A small-molecule ligand and the protein it binds are described below.
Small molecule (SMILES): N[C@@H](Cc1c[nH]c2ccccc12)C(=O)O

Sequence of chain 1.B:
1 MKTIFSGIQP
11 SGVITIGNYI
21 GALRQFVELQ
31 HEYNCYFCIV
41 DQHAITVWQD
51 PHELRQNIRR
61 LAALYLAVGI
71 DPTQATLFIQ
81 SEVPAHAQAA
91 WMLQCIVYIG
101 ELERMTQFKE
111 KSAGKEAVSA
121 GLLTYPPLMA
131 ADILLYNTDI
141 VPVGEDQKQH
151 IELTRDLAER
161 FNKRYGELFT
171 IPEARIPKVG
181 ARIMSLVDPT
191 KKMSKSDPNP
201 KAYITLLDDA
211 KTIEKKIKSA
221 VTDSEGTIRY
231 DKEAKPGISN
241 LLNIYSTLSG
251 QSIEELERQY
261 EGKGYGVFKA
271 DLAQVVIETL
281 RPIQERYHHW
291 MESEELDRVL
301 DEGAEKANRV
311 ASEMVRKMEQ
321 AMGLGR

Binding-site contacts:
Ligand atom CH2 contacts residue PHE5 of chain 1.B at 3.7 Å (hydrophobic).
Ligand atom CE2 contacts residue GLY7 of chain 1.B at 3.5 Å.
Ligand atom C contacts residue GLN147 of chain 1.B at 4.1 Å.
Ligand atom CE3 contacts residue GLY7 of chain 1.B at 4.2 Å.
Ligand atom CD1 contacts residue HIS43 of chain 1.B at 3.4 Å.
Ligand atom CD1 contacts residue ASP132 of chain 1.B at 3.6 Å.
Ligand atom CB contacts residue GLN147 of chain 1.B at 4.0 Å.
Ligand atom CE2 contacts residue ASP132 of chain 1.B at 4.3 Å.
Ligand atom O contacts residue GLN9 of chain 1.B at 3.3 Å.
Ligand atom CZ3 contacts residue VAL141 of chain 1.B at 3.9 Å (hydrophobic).
Ligand atom CH2 contacts residue GLY7 of chain 1.B at 3.1 Å.
Ligand atom CZ3 contacts residue GLY7 of chain 1.B at 3.9 Å.
Ligand atom CZ2 contacts residue GLY7 of chain 1.B at 3.2 Å.
Ligand atom NE1 contacts residue HIS43 of chain 1.B at 4.0 Å.
Ligand atom CD1 contacts residue VAL40 of chain 1.B at 3.7 Å (hydrophobic).
Ligand atom CE2 contacts residue MET129 of chain 1.B at 3.9 Å (hydrophobic).
Ligand atom CZ3 contacts residue VAL143 of chain 1.B at 3.8 Å (hydrophobic).
Ligand atom CA contacts residue GLN147 of chain 1.B at 3.3 Å.
Ligand atom C contacts residue GLY7 of chain 1.B at 4.4 Å.
Ligand atom CD2 contacts residue GLY7 of chain 1.B at 4.2 Å.
Ligand atom CE3 contacts residue VAL143 of chain 1.B at 4.4 Å (hydrophobic).
Ligand atom CE3 contacts residue MET129 of chain 1.B at 3.0 Å (hydrophobic).
Ligand atom NE1 contacts residue GLY7 of chain 1.B at 4.0 Å.
Ligand atom CA contacts residue MET129 of chain 1.B at 4.3 Å (hydrophobic).
Ligand atom N contacts residue TYR125 of chain 1.B at 4.2 Å.
Ligand atom CG contacts residue MET129 of chain 1.B at 3.4 Å (hydrophobic).
Ligand atom OXT contacts residue GLY7 of chain 1.B at 3.5 Å (h-bond).
Ligand atom CB contacts residue MET129 of chain 1.B at 3.6 Å (hydrophobic).
Ligand atom CD2 contacts residue MET129 of chain 1.B at 3.3 Å (hydrophobic).
Ligand atom N contacts residue GLN147 of chain 1.B at 3.7 Å.
Ligand atom NE1 contacts residue ASP132 of chain 1.B at 3.2 Å (salt-bridge).
Ligand atom NE1 contacts residue VAL40 of chain 1.B at 3.5 Å.
Ligand atom CZ3 contacts residue MET129 of chain 1.B at 3.7 Å (hydrophobic).
Ligand atom CH2 contacts residue SER6 of chain 1.B at 4.1 Å.
Ligand atom NE1 contacts residue MET129 of chain 1.B at 3.8 Å.
Ligand atom CH2 contacts residue VAL141 of chain 1.B at 3.8 Å (hydrophobic).
Ligand atom CZ2 contacts residue SER6 of chain 1.B at 4.3 Å.
Ligand atom CZ2 contacts residue PHE5 of chain 1.B at 3.5 Å (hydrophobic).
Ligand atom C contacts residue GLN9 of chain 1.B at 4.3 Å.
Ligand atom CD1 contacts residue MET129 of chain 1.B at 3.5 Å (hydrophobic).